Sequence of chain 6.P:
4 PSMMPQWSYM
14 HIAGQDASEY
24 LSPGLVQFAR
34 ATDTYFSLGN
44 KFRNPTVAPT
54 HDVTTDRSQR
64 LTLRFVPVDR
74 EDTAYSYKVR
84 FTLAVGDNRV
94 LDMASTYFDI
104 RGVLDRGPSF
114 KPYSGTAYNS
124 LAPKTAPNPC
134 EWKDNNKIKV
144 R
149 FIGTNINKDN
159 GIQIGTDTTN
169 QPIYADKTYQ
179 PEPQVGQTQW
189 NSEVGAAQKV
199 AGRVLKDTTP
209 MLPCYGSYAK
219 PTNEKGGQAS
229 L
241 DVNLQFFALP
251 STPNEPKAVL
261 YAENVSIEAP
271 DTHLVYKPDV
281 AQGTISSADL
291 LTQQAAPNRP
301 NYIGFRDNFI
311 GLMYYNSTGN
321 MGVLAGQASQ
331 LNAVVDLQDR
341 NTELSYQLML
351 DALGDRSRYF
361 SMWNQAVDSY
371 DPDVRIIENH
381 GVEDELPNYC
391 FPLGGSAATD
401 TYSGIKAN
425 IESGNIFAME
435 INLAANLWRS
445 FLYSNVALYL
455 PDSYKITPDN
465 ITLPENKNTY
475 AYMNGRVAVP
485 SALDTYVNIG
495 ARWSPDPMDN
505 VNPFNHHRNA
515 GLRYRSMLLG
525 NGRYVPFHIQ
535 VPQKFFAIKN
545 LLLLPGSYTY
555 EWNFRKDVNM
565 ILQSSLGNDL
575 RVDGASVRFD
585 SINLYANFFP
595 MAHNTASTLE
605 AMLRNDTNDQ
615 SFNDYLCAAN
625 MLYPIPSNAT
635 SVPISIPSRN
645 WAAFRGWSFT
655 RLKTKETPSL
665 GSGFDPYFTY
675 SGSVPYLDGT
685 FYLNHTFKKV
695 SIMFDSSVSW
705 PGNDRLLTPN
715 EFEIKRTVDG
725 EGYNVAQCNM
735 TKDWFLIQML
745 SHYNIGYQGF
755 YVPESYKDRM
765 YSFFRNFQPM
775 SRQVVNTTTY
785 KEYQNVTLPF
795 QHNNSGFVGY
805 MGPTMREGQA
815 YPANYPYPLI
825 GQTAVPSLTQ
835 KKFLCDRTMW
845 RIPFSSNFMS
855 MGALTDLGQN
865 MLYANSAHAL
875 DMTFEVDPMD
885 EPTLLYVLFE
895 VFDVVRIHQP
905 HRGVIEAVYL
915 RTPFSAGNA

Sequence of chain 6.N:
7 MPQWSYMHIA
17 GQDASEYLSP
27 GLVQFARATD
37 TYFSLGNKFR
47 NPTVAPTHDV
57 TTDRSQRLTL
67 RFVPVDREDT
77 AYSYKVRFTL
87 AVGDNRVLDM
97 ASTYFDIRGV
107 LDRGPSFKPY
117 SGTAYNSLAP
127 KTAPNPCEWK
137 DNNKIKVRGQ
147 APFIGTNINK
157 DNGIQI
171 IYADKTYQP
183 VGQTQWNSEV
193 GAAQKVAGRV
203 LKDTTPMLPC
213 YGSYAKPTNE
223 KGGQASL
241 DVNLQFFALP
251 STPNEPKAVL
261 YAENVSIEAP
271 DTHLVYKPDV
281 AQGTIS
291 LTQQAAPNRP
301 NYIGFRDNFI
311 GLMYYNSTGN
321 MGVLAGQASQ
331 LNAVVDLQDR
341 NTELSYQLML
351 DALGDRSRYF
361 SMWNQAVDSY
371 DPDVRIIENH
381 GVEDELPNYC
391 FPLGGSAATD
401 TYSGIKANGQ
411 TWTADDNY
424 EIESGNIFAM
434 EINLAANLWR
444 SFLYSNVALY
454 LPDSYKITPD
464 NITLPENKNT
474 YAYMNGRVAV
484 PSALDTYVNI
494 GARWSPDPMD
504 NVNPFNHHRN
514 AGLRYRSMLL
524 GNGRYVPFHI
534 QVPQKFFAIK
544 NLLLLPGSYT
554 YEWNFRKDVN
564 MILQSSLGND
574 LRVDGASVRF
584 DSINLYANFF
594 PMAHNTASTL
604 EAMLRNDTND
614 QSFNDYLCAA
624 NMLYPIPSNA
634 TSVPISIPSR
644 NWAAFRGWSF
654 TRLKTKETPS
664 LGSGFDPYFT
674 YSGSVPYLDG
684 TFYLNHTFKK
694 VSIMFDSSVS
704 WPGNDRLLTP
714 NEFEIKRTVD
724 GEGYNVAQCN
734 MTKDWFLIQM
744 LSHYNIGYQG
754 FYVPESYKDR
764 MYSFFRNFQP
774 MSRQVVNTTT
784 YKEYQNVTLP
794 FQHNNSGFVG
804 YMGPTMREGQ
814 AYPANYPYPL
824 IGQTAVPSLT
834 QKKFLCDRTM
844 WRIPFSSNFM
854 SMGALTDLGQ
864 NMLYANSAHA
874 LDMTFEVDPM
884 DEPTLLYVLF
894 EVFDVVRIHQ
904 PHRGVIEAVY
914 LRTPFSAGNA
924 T

A small-molecule ligand and the protein it binds are described below.
Small molecule (SMILES): CSCC[C@H](NC(=O)[C@H](Cc1ccccc1)NC(=O)[C@H]1CCCN1C(=O)[C@@H](N)CCCN=C(N)N)C(=O)NCC(=O)N[C@@H](C=O)[C@@H](C)O

Sequence of chain 6.O:
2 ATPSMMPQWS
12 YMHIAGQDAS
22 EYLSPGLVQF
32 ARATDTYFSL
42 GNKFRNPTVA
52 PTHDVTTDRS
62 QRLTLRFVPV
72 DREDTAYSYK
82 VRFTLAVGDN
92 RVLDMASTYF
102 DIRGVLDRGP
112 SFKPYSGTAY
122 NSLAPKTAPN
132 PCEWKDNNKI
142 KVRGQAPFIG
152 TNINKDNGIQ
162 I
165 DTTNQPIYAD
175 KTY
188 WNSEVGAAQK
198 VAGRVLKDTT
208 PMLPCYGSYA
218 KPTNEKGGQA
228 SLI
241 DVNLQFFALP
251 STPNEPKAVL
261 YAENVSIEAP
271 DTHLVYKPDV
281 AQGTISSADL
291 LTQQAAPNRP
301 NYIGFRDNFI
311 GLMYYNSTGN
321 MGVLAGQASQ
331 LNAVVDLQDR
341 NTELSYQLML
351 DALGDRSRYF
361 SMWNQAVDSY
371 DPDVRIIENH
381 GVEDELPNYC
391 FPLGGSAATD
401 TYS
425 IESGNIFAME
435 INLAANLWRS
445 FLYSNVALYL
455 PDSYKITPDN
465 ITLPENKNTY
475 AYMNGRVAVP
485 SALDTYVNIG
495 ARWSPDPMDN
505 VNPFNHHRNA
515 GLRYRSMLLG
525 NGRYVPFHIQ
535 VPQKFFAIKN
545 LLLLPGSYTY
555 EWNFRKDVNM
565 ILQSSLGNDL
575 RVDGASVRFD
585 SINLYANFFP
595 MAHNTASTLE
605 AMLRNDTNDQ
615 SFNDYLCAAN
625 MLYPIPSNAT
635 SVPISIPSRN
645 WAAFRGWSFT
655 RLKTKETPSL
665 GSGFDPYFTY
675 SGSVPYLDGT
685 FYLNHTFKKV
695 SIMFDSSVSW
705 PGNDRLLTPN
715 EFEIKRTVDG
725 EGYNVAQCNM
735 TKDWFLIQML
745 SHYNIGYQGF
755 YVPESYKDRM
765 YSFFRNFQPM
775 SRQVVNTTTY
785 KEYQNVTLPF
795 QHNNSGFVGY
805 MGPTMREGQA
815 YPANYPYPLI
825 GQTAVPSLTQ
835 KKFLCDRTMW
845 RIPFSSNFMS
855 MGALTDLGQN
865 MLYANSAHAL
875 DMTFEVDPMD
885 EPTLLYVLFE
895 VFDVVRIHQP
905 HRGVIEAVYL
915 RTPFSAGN

Binding-site contacts:
Ligand atom CA contacts residue VAL50 of chain 6.O at 3.0 Å (hydrophobic).
Ligand atom CZ contacts residue PHE31 of chain 6.N at 4.3 Å (hydrophobic).
Ligand atom O contacts residue THR49 of chain 6.O at 4.2 Å.
Ligand atom CE2 contacts residue ASP55 of chain 6.O at 3.6 Å.
Ligand atom CB contacts residue THR49 of chain 6.O at 4.0 Å.
Ligand atom CD2 contacts residue VAL56 of chain 6.O at 3.8 Å (hydrophobic).
Ligand atom O contacts residue ALA34 of chain 6.N at 4.1 Å.
Ligand atom CD1 contacts residue TYR38 of chain 6.N at 4.4 Å (hydrophobic).
Ligand atom CB contacts residue VAL56 of chain 6.O at 4.2 Å (hydrophobic).
Ligand atom CD2 contacts residue HIS54 of chain 6.O at 4.4 Å.
Ligand atom C contacts residue VAL50 of chain 6.O at 3.6 Å (hydrophobic).
Ligand atom CZ contacts residue PHE31 of chain 6.N at 4.2 Å (hydrophobic).
Ligand atom OG1 contacts residue PRO48 of chain 6.O at 3.1 Å.
Ligand atom NH2 contacts residue MET606 of chain 6.O at 4.2 Å.
Ligand atom O contacts residue VAL50 of chain 6.O at 3.7 Å.
Ligand atom O contacts residue GLY17 of chain 6.O at 4.0 Å.
Ligand atom OG1 contacts residue THR49 of chain 6.O at 4.2 Å.
Ligand atom CB contacts residue PRO52 of chain 6.O at 3.8 Å (hydrophobic).
Ligand atom CA contacts residue ALA51 of chain 6.O at 4.4 Å (hydrophobic).
Ligand atom CD2 contacts residue ASP55 of chain 6.O at 3.8 Å.
Ligand atom CA contacts residue PRO48 of chain 6.O at 4.2 Å (hydrophobic).
Ligand atom CD1 contacts residue ALA34 of chain 6.N at 4.3 Å (hydrophobic).
Ligand atom O contacts residue PRO52 of chain 6.O at 4.0 Å.
Ligand atom CA contacts residue PRO52 of chain 6.O at 4.1 Å (hydrophobic).
Ligand atom CD2 contacts residue TYR38 of chain 6.N at 3.8 Å (hydrophobic).
Ligand atom NH1 contacts residue MET606 of chain 6.O at 4.0 Å.
Ligand atom CB contacts residue PRO48 of chain 6.O at 3.9 Å (hydrophobic).
Ligand atom O contacts residue PRO48 of chain 6.O at 3.4 Å.
Ligand atom CE2 contacts residue THR599 of chain 6.O at 4.2 Å.
Ligand atom C contacts residue PRO48 of chain 6.O at 3.9 Å (hydrophobic).
Ligand atom N contacts residue PRO52 of chain 6.O at 4.0 Å.
Ligand atom NH1 contacts residue PHE31 of chain 6.N at 3.0 Å.
Ligand atom CB contacts residue ALA34 of chain 6.N at 4.3 Å (hydrophobic).
Ligand atom NH1 contacts residue GLY27 of chain 6.N at 4.4 Å.
Ligand atom N contacts residue VAL50 of chain 6.O at 3.6 Å (h-bond).
Ligand atom N contacts residue VAL50 of chain 6.O at 4.2 Å.
Ligand atom CG contacts residue TYR38 of chain 6.N at 3.7 Å (hydrophobic).
Ligand atom NH2 contacts residue THR602 of chain 6.O at 4.4 Å.
Ligand atom C contacts residue PRO52 of chain 6.O at 4.2 Å (hydrophobic).
Ligand atom CB contacts residue TYR38 of chain 6.N at 3.6 Å (hydrophobic).